Sequence of chain 1.A:
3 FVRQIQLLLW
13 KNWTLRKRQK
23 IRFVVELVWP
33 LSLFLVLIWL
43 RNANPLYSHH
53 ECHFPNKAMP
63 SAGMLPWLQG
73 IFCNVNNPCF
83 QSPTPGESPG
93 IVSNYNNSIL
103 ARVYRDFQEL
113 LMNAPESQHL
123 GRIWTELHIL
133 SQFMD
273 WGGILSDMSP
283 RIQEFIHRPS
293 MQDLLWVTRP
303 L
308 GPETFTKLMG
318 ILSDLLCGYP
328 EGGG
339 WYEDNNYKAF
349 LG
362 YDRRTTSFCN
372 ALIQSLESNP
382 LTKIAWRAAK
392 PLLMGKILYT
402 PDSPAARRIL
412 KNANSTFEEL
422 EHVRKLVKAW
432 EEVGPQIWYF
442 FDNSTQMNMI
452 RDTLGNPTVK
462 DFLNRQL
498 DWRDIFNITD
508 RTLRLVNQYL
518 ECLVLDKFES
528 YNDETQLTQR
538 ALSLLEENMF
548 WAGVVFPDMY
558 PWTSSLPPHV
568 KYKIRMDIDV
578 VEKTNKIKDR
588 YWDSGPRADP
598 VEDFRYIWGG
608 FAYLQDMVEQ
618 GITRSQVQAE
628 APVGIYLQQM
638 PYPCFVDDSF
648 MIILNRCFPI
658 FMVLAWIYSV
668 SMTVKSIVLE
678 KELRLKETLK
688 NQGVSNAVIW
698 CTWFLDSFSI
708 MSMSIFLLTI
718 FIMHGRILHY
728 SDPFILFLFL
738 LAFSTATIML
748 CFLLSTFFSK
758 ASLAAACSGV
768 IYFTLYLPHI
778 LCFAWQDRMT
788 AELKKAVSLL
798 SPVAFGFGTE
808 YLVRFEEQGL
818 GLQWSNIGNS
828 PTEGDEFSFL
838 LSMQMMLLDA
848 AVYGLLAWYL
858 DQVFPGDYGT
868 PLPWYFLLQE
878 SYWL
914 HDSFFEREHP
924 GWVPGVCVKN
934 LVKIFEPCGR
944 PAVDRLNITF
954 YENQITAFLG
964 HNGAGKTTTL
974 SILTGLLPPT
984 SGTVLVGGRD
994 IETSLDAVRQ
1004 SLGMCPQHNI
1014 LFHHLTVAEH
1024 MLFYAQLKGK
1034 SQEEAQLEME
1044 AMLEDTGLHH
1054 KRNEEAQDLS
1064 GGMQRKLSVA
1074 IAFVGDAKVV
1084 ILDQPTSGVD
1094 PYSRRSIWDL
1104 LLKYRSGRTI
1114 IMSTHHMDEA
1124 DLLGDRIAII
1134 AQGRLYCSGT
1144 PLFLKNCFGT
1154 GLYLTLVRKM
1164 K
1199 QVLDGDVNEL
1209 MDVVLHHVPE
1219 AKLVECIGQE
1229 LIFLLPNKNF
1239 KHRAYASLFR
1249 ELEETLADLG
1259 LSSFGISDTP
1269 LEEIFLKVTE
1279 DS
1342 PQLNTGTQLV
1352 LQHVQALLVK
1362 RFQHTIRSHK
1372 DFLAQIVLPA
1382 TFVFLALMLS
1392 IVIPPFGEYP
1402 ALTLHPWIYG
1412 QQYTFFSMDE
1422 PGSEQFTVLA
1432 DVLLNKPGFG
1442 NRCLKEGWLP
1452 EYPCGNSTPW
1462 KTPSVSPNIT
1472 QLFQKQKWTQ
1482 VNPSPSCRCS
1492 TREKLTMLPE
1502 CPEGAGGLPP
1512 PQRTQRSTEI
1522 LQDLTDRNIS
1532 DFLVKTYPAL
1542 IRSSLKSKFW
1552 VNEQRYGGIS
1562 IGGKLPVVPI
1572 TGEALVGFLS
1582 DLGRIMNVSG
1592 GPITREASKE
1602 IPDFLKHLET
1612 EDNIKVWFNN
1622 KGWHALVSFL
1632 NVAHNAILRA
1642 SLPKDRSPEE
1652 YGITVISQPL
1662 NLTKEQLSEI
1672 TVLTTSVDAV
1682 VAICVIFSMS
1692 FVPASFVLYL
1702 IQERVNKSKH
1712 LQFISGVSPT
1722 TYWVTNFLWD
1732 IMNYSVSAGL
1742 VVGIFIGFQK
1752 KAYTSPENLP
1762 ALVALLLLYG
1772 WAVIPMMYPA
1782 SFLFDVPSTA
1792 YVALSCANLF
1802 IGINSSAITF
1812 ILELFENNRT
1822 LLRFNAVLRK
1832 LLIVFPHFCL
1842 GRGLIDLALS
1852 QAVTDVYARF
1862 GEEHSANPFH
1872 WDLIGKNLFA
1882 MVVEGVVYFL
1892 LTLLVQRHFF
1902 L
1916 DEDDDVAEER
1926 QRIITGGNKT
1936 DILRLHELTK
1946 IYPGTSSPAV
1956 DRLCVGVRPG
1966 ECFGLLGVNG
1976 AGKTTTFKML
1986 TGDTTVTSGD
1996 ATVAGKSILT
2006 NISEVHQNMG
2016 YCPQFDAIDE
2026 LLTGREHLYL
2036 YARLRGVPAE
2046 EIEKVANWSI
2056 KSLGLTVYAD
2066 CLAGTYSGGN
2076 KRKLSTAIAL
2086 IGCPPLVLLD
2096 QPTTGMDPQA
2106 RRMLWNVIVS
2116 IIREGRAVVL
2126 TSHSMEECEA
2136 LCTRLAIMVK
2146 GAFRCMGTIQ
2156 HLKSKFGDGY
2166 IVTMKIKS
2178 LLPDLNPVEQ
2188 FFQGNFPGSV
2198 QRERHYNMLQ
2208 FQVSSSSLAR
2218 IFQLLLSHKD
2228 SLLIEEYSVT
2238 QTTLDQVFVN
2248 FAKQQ

Binding-site contacts:
Ligand atom C8 contacts residue THR535 of chain 1.A at 4.0 Å.
Ligand atom O5 contacts residue GLU1399 of chain 1.A at 4.5 Å.
Ligand atom C4 contacts residue ASN1662 of chain 1.A at 4.3 Å.
Ligand atom C8 contacts residue THR532 of chain 1.A at 3.8 Å.
Ligand atom C2 contacts residue ASN1662 of chain 1.A at 2.5 Å.
Ligand atom C8 contacts residue GLU531 of chain 1.A at 4.2 Å.
Ligand atom C7 contacts residue ASN1662 of chain 1.A at 3.4 Å.
Ligand atom O6 contacts residue GLU1399 of chain 1.A at 3.2 Å.
Ligand atom C1 contacts residue ASN1662 of chain 1.A at 1.4 Å.
Ligand atom C6 contacts residue GLU1399 of chain 1.A at 4.1 Å.
Ligand atom C5 contacts residue ASN1662 of chain 1.A at 3.6 Å.
Ligand atom O5 contacts residue ASN1662 of chain 1.A at 2.4 Å (h-bond).
Ligand atom C3 contacts residue ASN1662 of chain 1.A at 3.8 Å.
Ligand atom N2 contacts residue ASN1662 of chain 1.A at 2.9 Å (h-bond).
Ligand atom O7 contacts residue ASN1662 of chain 1.A at 3.5 Å (h-bond).
Ligand atom C8 contacts residue ASN1662 of chain 1.A at 4.4 Å.

The protein below binds the small molecule below.
Small molecule (SMILES): CC(=O)N[C@@H]1[C@@H](O)[C@H](O)[C@@H](CO)O[C@H]1O